The small molecule below binds the protein below.
Small molecule (SMILES): O=C(COc1ccc(Cl)cc1Cl)Nc1ccc(CN2CCCCC2)cc1

Binding-site contacts:
Ligand atom N10 contacts residue TYR341 of chain 1.A at 3.7 Å.
Ligand atom C20 contacts residue GLY121 of chain 1.A at 3.4 Å.
Ligand atom O09 contacts residue PHE338 of chain 1.A at 3.6 Å.
Ligand atom C12 contacts residue TYR337 of chain 1.A at 3.7 Å (hydrophobic).
Ligand atom C22 contacts residue GLY448 of chain 1.A at 4.0 Å.
Ligand atom C26 contacts residue TYR72 of chain 1.A at 3.3 Å (hydrophobic).
Ligand atom O06 contacts residue TRP286 of chain 1.A at 3.4 Å.
Ligand atom C12 contacts residue PHE338 of chain 1.A at 3.7 Å (hydrophobic).
Ligand atom C21 contacts residue GLU202 of chain 1.A at 3.4 Å.
Ligand atom C02 contacts residue TRP286 of chain 1.A at 4.0 Å (hydrophobic).
Ligand atom C11 contacts residue TYR124 of chain 1.A at 3.5 Å (hydrophobic).
Ligand atom C05 contacts residue TRP286 of chain 1.A at 3.4 Å (hydrophobic).
Ligand atom C13 contacts residue TYR337 of chain 1.A at 3.4 Å (hydrophobic).
Ligand atom C03 contacts residue TRP286 of chain 1.A at 3.5 Å (hydrophobic).
Ligand atom C24 contacts residue TYR72 of chain 1.A at 3.7 Å (hydrophobic).
Ligand atom C07 contacts residue TRP286 of chain 1.A at 3.9 Å (hydrophobic).
Ligand atom C14 contacts residue TYR337 of chain 1.A at 3.4 Å (hydrophobic).
Ligand atom C21 contacts residue TRP86 of chain 1.A at 3.7 Å (hydrophobic).
Ligand atom C04 contacts residue TRP286 of chain 1.A at 3.5 Å (hydrophobic).
Ligand atom C08 contacts residue TYR341 of chain 1.A at 3.9 Å (hydrophobic).
Ligand atom CL2 contacts residue TYR72 of chain 1.A at 3.5 Å.
Ligand atom C16 contacts residue TYR124 of chain 1.A at 3.6 Å (hydrophobic).
Ligand atom N10 contacts residue TYR124 of chain 1.A at 3.2 Å (h-bond).
Ligand atom C22 contacts residue GLU202 of chain 1.A at 3.1 Å.
Ligand atom C17 contacts residue TYR337 of chain 1.A at 3.6 Å (hydrophobic).
Ligand atom CL2 contacts residue TYR341 of chain 1.A at 3.9 Å.
Ligand atom O06 contacts residue TYR341 of chain 1.A at 3.9 Å.
Ligand atom C08 contacts residue TYR124 of chain 1.A at 3.7 Å (hydrophobic).
Ligand atom C20 contacts residue GLY120 of chain 1.A at 3.7 Å.
Ligand atom O06 contacts residue TYR124 of chain 1.A at 3.7 Å.
Ligand atom C15 contacts residue TYR337 of chain 1.A at 3.4 Å (hydrophobic).
Ligand atom C16 contacts residue TYR341 of chain 1.A at 3.9 Å (hydrophobic).
Ligand atom C24 contacts residue TRP286 of chain 1.A at 4.0 Å (hydrophobic).
Ligand atom C23 contacts residue TRP86 of chain 1.A at 3.9 Å (hydrophobic).
Ligand atom C23 contacts residue HIS447 of chain 1.A at 3.8 Å.
Ligand atom CL2 contacts residue ASP74 of chain 1.A at 3.7 Å.
Ligand atom C02 contacts residue TYR72 of chain 1.A at 4.0 Å (hydrophobic).
Ligand atom C21 contacts residue TYR133 of chain 1.A at 3.8 Å (hydrophobic).
Ligand atom C07 contacts residue TYR341 of chain 1.A at 3.7 Å (hydrophobic).
Ligand atom CL1 contacts residue TYR72 of chain 1.A at 3.8 Å.

Sequence of chain 1.A:
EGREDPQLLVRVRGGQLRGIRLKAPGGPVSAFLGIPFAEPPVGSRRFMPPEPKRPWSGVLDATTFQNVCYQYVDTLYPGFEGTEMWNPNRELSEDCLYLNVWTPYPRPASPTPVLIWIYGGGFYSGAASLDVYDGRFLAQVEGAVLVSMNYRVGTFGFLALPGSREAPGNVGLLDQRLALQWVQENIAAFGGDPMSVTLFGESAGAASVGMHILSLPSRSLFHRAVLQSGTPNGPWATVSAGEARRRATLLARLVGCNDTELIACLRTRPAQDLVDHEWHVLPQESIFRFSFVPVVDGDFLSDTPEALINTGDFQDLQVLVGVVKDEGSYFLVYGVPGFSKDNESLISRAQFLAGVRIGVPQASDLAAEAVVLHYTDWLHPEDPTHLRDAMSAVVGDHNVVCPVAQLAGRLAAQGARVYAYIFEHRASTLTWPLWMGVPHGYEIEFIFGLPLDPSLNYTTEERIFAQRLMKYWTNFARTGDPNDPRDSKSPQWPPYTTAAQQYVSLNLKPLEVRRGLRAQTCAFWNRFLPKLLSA